Sequence of chain 1.F:
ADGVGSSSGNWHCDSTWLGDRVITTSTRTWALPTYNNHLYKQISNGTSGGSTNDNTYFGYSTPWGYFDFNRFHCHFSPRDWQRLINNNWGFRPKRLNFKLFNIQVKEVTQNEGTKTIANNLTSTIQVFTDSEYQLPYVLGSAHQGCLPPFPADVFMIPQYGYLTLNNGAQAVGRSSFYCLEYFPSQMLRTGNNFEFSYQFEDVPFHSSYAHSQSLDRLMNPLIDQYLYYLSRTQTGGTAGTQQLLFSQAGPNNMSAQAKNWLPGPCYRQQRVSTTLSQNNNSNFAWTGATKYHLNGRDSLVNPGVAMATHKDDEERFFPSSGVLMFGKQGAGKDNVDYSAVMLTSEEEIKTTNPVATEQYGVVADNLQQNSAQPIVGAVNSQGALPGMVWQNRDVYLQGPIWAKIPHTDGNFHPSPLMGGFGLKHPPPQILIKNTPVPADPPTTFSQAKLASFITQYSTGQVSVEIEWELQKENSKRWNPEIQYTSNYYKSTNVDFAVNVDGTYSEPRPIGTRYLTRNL

Sequence of chain 1.E:
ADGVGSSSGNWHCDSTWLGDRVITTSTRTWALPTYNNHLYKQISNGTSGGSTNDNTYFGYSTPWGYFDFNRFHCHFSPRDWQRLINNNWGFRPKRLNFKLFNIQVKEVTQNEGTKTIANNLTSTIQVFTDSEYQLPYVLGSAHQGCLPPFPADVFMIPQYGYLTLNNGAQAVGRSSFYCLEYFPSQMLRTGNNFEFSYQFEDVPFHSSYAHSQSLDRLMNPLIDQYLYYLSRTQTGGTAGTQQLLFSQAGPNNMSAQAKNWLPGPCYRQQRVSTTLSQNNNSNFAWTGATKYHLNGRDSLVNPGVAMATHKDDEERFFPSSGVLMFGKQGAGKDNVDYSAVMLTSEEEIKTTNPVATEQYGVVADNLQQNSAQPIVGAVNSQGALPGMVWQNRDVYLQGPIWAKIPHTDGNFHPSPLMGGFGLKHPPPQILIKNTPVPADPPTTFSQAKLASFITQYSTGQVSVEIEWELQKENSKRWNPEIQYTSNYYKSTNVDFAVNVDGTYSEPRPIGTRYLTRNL

A small-molecule ligand and the protein it binds are described below.
Small molecule (SMILES): Nc1ncnc2c1ncn2[C@H]1C[C@H](O)[C@@H](COP(=O)(O)O)O1

Binding-site contacts:
Ligand atom C5' contacts residue ASP409 of chain 1.E at 4.0 Å.
Ligand atom C5' contacts residue DC1 of chain 1.SB at 3.9 Å.
Ligand atom OP2 contacts residue DC1 of chain 1.SB at 2.5 Å (h-bond).
Ligand atom C2 contacts residue ILE405 of chain 1.F at 4.1 Å (hydrophobic).
Ligand atom OP1 contacts residue DC1 of chain 1.SB at 2.5 Å (h-bond).
Ligand atom C6 contacts residue PRO414 of chain 1.F at 3.5 Å (hydrophobic).
Ligand atom N6 contacts residue PRO416 of chain 1.F at 3.9 Å.
Ligand atom C4 contacts residue PRO204 of chain 1.F at 4.0 Å (hydrophobic).
Ligand atom N1 contacts residue PRO414 of chain 1.F at 3.5 Å (h-bond).
Ligand atom O5' contacts residue DC1 of chain 1.SB at 2.5 Å (h-bond).
Ligand atom N6 contacts residue GLY420 of chain 1.F at 4.2 Å.
Ligand atom C2 contacts residue GLY422 of chain 1.F at 3.5 Å.
Ligand atom O3' contacts residue HIS413 of chain 1.F at 4.1 Å.
Ligand atom N6 contacts residue PHE421 of chain 1.F at 4.1 Å.
Ligand atom C5 contacts residue PRO204 of chain 1.F at 3.9 Å (hydrophobic).
Ligand atom N6 contacts residue PRO414 of chain 1.F at 3.7 Å.
Ligand atom N6 contacts residue SER415 of chain 1.F at 3.4 Å.
Ligand atom O5' contacts residue ASP409 of chain 1.E at 3.6 Å.
Ligand atom N7 contacts residue PRO204 of chain 1.F at 4.0 Å.
Ligand atom C6 contacts residue GLY422 of chain 1.F at 3.8 Å.
Ligand atom P contacts residue DC1 of chain 1.SB at 1.6 Å.
Ligand atom OP1 contacts residue ASN411 of chain 1.E at 3.6 Å.
Ligand atom C2 contacts residue PRO414 of chain 1.F at 4.1 Å (hydrophobic).
Ligand atom C2' contacts residue PRO414 of chain 1.F at 3.5 Å (hydrophobic).
Ligand atom C6 contacts residue SER415 of chain 1.F at 4.0 Å.
Ligand atom N7 contacts residue HIS413 of chain 1.F at 4.0 Å.
Ligand atom C8 contacts residue HIS413 of chain 1.F at 3.6 Å.
Ligand atom N9 contacts residue PRO204 of chain 1.F at 4.2 Å.
Ligand atom O4' contacts residue DC1 of chain 1.SB at 3.3 Å.
Ligand atom C5' contacts residue HIS413 of chain 1.F at 3.7 Å.
Ligand atom N6 contacts residue GLY422 of chain 1.F at 3.1 Å (h-bond).
Ligand atom C4' contacts residue DC1 of chain 1.SB at 4.1 Å.
Ligand atom C3' contacts residue HIS413 of chain 1.F at 3.6 Å.
Ligand atom N3 contacts residue PRO414 of chain 1.F at 3.9 Å.
Ligand atom N7 contacts residue SER415 of chain 1.F at 3.8 Å.
Ligand atom N1 contacts residue GLY422 of chain 1.F at 3.0 Å (h-bond).
Ligand atom C1' contacts residue DC1 of chain 1.SB at 3.8 Å.
Ligand atom C5 contacts residue PRO414 of chain 1.F at 4.1 Å (hydrophobic).
Ligand atom N1 contacts residue VAL203 of chain 1.F at 4.0 Å.
Ligand atom C8 contacts residue PRO204 of chain 1.F at 4.1 Å (hydrophobic).